A small-molecule ligand and the protein it binds are described below.
Small molecule (SMILES): CC(=O)N[C@@H]1[C@@H](O)[C@H](O)[C@@H](CO)O[C@H]1O

Sequence of chain 1.V:
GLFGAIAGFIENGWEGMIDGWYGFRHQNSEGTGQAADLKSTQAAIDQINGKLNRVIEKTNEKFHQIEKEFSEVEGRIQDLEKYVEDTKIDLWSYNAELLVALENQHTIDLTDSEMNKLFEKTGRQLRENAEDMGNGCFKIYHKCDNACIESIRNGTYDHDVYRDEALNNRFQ

Binding-site contacts:
Ligand atom C5 contacts residue SER151 of chain 1.V at 4.4 Å.
Ligand atom N2 contacts residue THR156 of chain 1.V at 4.0 Å.
Ligand atom C8 contacts residue THR156 of chain 1.V at 4.2 Å.
Ligand atom O5 contacts residue THR156 of chain 1.V at 4.2 Å.
Ligand atom C3 contacts residue ASN154 of chain 1.V at 3.7 Å.
Ligand atom O5 contacts residue ASN154 of chain 1.V at 2.3 Å (h-bond).
Ligand atom C5 contacts residue ASN154 of chain 1.V at 3.6 Å.
Ligand atom N2 contacts residue ASN154 of chain 1.V at 2.8 Å (h-bond).
Ligand atom C1 contacts residue ASN154 of chain 1.V at 1.4 Å.
Ligand atom C5 contacts residue THR156 of chain 1.V at 4.5 Å.
Ligand atom C7 contacts residue THR156 of chain 1.V at 4.5 Å.
Ligand atom O6 contacts residue GLU150 of chain 1.V at 3.5 Å.
Ligand atom O5 contacts residue SER151 of chain 1.V at 3.9 Å.
Ligand atom C2 contacts residue THR156 of chain 1.V at 4.5 Å.
Ligand atom C4 contacts residue ASN154 of chain 1.V at 4.1 Å.
Ligand atom O7 contacts residue ASN154 of chain 1.V at 3.2 Å (h-bond).
Ligand atom C7 contacts residue ASN154 of chain 1.V at 3.2 Å.
Ligand atom C1 contacts residue GLU150 of chain 1.V at 4.0 Å.
Ligand atom C1 contacts residue THR156 of chain 1.V at 3.6 Å.
Ligand atom C5 contacts residue GLU150 of chain 1.V at 4.4 Å.
Ligand atom C8 contacts residue ASN154 of chain 1.V at 4.4 Å.
Ligand atom C6 contacts residue GLU150 of chain 1.V at 4.2 Å.
Ligand atom C6 contacts residue ALA147 of chain 1.V at 3.3 Å (hydrophobic).
Ligand atom O6 contacts residue ALA147 of chain 1.V at 3.7 Å.
Ligand atom C6 contacts residue SER151 of chain 1.V at 4.2 Å.
Ligand atom C5 contacts residue ALA147 of chain 1.V at 4.5 Å (hydrophobic).
Ligand atom O5 contacts residue GLU150 of chain 1.V at 3.5 Å.
Ligand atom C1 contacts residue SER151 of chain 1.V at 4.2 Å.
Ligand atom C2 contacts residue ASN154 of chain 1.V at 2.3 Å.